Binding-site contacts:
Ligand atom O6 contacts residue TRP285 of chain 1.C at 3.2 Å (h-bond).
Ligand atom C2 contacts residue ASN252 of chain 1.M at 4.4 Å.
Ligand atom O5 contacts residue TRP285 of chain 1.C at 3.1 Å (h-bond).
Ligand atom O2 contacts residue TRP285 of chain 1.C at 4.3 Å.
Ligand atom O1 contacts residue ASN252 of chain 1.M at 4.2 Å.
Ligand atom O4 contacts residue TRP285 of chain 1.C at 3.2 Å.
Ligand atom C2 contacts residue TRP285 of chain 1.C at 3.5 Å (hydrophobic).
Ligand atom O3 contacts residue TRP285 of chain 1.C at 3.9 Å.
Ligand atom C3 contacts residue TRP285 of chain 1.C at 4.0 Å (hydrophobic).
Ligand atom O1 contacts residue VAL255 of chain 1.M at 4.0 Å.
Ligand atom C4 contacts residue TRP285 of chain 1.C at 4.0 Å (hydrophobic).
Ligand atom C5 contacts residue TRP285 of chain 1.C at 3.7 Å (hydrophobic).
Ligand atom O2 contacts residue ASN252 of chain 1.M at 3.1 Å (h-bond).
Ligand atom C1 contacts residue TRP285 of chain 1.C at 3.5 Å (hydrophobic).
Ligand atom C6 contacts residue TRP285 of chain 1.C at 3.4 Å (hydrophobic).
Ligand atom O1 contacts residue TRP285 of chain 1.C at 3.1 Å.
Ligand atom O1 contacts residue ALA254 of chain 1.M at 4.3 Å.
Ligand atom O2 contacts residue VAL255 of chain 1.M at 3.9 Å.

Sequence of chain 1.C:
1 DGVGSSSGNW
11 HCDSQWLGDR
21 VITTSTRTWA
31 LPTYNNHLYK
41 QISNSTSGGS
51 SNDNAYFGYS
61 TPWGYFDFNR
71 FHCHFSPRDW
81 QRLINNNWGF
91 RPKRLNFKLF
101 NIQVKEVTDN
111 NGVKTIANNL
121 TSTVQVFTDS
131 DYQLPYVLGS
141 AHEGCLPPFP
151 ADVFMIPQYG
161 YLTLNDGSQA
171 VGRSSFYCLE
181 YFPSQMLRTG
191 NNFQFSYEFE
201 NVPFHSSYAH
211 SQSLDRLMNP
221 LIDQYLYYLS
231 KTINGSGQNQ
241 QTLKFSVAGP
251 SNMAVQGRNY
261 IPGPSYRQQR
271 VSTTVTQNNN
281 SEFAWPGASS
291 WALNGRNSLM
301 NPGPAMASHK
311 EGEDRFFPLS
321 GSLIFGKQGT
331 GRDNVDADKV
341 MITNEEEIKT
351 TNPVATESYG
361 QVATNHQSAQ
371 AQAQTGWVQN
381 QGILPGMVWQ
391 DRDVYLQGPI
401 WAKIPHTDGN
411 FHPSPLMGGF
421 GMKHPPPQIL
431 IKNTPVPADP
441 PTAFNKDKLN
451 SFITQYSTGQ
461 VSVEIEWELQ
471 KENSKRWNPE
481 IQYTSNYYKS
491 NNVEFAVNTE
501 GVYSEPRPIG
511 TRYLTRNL

The small molecule below binds the protein below.
Small molecule (SMILES): OC[C@H]1O[C@@H](O)[C@H](O)[C@@H](O)[C@H]1O

Sequence of chain 1.M:
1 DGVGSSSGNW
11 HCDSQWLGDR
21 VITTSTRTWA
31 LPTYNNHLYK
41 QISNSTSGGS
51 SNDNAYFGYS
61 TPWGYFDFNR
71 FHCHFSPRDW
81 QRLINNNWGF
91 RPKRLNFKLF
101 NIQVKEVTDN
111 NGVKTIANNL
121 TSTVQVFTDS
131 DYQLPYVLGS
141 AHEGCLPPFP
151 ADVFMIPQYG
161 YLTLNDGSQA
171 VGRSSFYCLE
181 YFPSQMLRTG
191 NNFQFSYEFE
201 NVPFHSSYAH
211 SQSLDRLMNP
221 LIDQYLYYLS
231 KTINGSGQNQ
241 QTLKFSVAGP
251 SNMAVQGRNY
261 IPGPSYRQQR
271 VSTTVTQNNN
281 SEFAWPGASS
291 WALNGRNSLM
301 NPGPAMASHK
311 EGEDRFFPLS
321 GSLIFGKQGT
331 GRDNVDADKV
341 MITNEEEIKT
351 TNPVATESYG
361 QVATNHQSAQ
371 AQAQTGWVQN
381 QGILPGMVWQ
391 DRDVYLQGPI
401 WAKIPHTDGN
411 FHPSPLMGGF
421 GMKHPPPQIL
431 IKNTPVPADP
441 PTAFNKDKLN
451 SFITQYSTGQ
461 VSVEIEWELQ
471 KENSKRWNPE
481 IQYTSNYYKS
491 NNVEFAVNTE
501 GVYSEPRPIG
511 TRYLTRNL